A protein and the small-molecule ligand that binds it are described below.
Small molecule (SMILES): O=C(O)Cc1c[nH]c2ccccc12

Sequence of chain 2.D:
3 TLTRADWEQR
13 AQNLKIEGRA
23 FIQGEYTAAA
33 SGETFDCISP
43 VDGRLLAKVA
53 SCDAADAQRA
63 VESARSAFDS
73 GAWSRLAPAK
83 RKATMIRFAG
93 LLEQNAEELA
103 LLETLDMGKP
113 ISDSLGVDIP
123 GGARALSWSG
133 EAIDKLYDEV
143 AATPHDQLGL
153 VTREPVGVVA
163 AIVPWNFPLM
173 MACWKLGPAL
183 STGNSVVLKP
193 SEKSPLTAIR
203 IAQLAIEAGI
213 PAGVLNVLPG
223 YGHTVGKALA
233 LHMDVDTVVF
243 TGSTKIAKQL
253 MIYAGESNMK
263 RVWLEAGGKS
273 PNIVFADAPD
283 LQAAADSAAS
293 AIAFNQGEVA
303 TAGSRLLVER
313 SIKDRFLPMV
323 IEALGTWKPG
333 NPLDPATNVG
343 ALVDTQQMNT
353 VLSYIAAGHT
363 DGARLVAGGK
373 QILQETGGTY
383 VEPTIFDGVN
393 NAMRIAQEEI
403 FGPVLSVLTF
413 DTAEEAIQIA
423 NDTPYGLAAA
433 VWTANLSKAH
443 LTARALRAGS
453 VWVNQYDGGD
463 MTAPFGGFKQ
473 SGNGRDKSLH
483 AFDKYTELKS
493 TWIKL

Binding-site contacts:
Ligand atom C4 contacts residue ASP459 of chain 2.D at 3.3 Å.
Ligand atom O2 contacts residue PHE169 of chain 2.D at 4.5 Å.
Ligand atom C18 contacts residue PHE467 of chain 2.D at 4.1 Å (hydrophobic).
Ligand atom N contacts residue ASP459 of chain 2.D at 3.5 Å (salt-bridge).
Ligand atom O3 contacts residue MET173 of chain 2.D at 4.0 Å.
Ligand atom C17 contacts residue VAL301 of chain 2.D at 3.4 Å (hydrophobic).
Ligand atom O3 contacts residue TRP176 of chain 2.D at 4.4 Å.
Ligand atom O2 contacts residue ASN168 of chain 2.D at 4.0 Å.
Ligand atom C7 contacts residue THR303 of chain 2.D at 4.0 Å.
Ligand atom C3 contacts residue MET172 of chain 2.D at 4.4 Å (hydrophobic).
Ligand atom C18 contacts residue VAL301 of chain 2.D at 4.0 Å (hydrophobic).
Ligand atom C8 contacts residue PHE467 of chain 2.D at 3.3 Å (hydrophobic).
Ligand atom C7 contacts residue PHE169 of chain 2.D at 4.3 Å (hydrophobic).
Ligand atom C3 contacts residue PHE296 of chain 2.D at 4.2 Å (hydrophobic).
Ligand atom O3 contacts residue PHE467 of chain 2.D at 3.6 Å.
Ligand atom C7 contacts residue ASP459 of chain 2.D at 4.1 Å.
Ligand atom C contacts residue ASP459 of chain 2.D at 3.2 Å.
Ligand atom O2 contacts residue THR303 of chain 2.D at 3.7 Å.
Ligand atom C18 contacts residue THR303 of chain 2.D at 4.0 Å.
Ligand atom N contacts residue TRP176 of chain 2.D at 3.8 Å.
Ligand atom C1 contacts residue MET172 of chain 2.D at 4.1 Å (hydrophobic).
Ligand atom C2 contacts residue ASP459 of chain 2.D at 3.8 Å.
Ligand atom C8 contacts residue TRP176 of chain 2.D at 3.8 Å (hydrophobic).
Ligand atom C8 contacts residue ASP459 of chain 2.D at 4.0 Å.
Ligand atom C18 contacts residue PHE169 of chain 2.D at 4.1 Å (hydrophobic).
Ligand atom C2 contacts residue MET172 of chain 2.D at 4.1 Å (hydrophobic).
Ligand atom C2 contacts residue PHE169 of chain 2.D at 3.7 Å (hydrophobic).
Ligand atom C3 contacts residue ASP459 of chain 2.D at 3.4 Å.
Ligand atom C3 contacts residue VAL119 of chain 2.D at 4.3 Å (hydrophobic).
Ligand atom C1 contacts residue ASP459 of chain 2.D at 3.6 Å.
Ligand atom C17 contacts residue THR303 of chain 2.D at 3.8 Å.
Ligand atom C8 contacts residue THR303 of chain 2.D at 4.0 Å.
Ligand atom C5 contacts residue ASP459 of chain 2.D at 3.4 Å.
Ligand atom O2 contacts residue VAL301 of chain 2.D at 3.6 Å.
Ligand atom O2 contacts residue PHE467 of chain 2.D at 4.5 Å.
Ligand atom C2 contacts residue PHE296 of chain 2.D at 4.3 Å (hydrophobic).
Ligand atom C17 contacts residue PHE169 of chain 2.D at 3.4 Å (hydrophobic).
Ligand atom C18 contacts residue ALA302 of chain 2.D at 4.2 Å (hydrophobic).
Ligand atom O2 contacts residue ALA302 of chain 2.D at 3.0 Å (h-bond).
Ligand atom N contacts residue PHE467 of chain 2.D at 3.7 Å.